Binding-site contacts:
Ligand atom O1' contacts residue TYR186 of chain 1.A at 3.7 Å.
Ligand atom O4 contacts residue CYS98 of chain 1.A at 4.4 Å.
Ligand atom C1 contacts residue LEU185 of chain 1.A at 4.0 Å (hydrophobic).
Ligand atom O4 contacts residue VAL77 of chain 1.A at 4.1 Å.
Ligand atom O1' contacts residue TYR142 of chain 1.A at 2.5 Å (h-bond).
Ligand atom C2 contacts residue PHE96 of chain 1.A at 4.5 Å (hydrophobic).
Ligand atom C5 contacts residue PHE136 of chain 1.A at 3.8 Å (hydrophobic).
Ligand atom C2 contacts residue TYR126 of chain 1.A at 4.3 Å (hydrophobic).
Ligand atom C4 contacts residue PHE96 of chain 1.A at 3.8 Å (hydrophobic).
Ligand atom O4 contacts residue PHE96 of chain 1.A at 3.9 Å.
Ligand atom C1 contacts residue TYR126 of chain 1.A at 4.1 Å (hydrophobic).
Ligand atom C1 contacts residue TYR142 of chain 1.A at 4.4 Å (hydrophobic).
Ligand atom O1' contacts residue PHE136 of chain 1.A at 4.2 Å.
Ligand atom O1' contacts residue TYR126 of chain 1.A at 2.7 Å (h-bond).
Ligand atom C2 contacts residue LEU185 of chain 1.A at 3.9 Å (hydrophobic).
Ligand atom O1' contacts residue SER144 of chain 1.A at 4.1 Å.
Ligand atom C3 contacts residue PHE96 of chain 1.A at 3.9 Å (hydrophobic).
Ligand atom C2 contacts residue ARG94 of chain 1.A at 4.4 Å.
Ligand atom C3 contacts residue LEU185 of chain 1.A at 3.8 Å (hydrophobic).
Ligand atom O1' contacts residue TRP163 of chain 1.A at 3.9 Å.
Ligand atom C1' contacts residue TYR126 of chain 1.A at 3.0 Å (hydrophobic).
Ligand atom C1' contacts residue PHE136 of chain 1.A at 4.3 Å (hydrophobic).
Ligand atom O4 contacts residue VAL76 of chain 1.A at 3.9 Å.
Ligand atom C4 contacts residue LEU185 of chain 1.A at 3.7 Å (hydrophobic).
Ligand atom C6 contacts residue LEU185 of chain 1.A at 4.0 Å (hydrophobic).
Ligand atom C1 contacts residue PHE136 of chain 1.A at 4.3 Å (hydrophobic).
Ligand atom C5 contacts residue LEU185 of chain 1.A at 3.8 Å (hydrophobic).
Ligand atom C6 contacts residue PHE136 of chain 1.A at 3.5 Å (hydrophobic).
Ligand atom O4 contacts residue LEU185 of chain 1.A at 3.8 Å.
Ligand atom C5 contacts residue PHE96 of chain 1.A at 4.2 Å (hydrophobic).
Ligand atom C1' contacts residue TYR142 of chain 1.A at 3.2 Å (hydrophobic).

Sequence of chain 1.A:
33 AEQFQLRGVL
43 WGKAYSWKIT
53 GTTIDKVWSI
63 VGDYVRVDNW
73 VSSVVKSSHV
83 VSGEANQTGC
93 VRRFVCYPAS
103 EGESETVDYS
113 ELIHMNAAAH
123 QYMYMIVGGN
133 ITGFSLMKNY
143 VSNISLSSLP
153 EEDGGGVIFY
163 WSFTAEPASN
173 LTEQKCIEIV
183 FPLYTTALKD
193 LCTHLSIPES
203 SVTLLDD

The small molecule below binds the protein below.
Small molecule (SMILES): O=Cc1ccc(O)cc1